Sequence of chain 7.GA:
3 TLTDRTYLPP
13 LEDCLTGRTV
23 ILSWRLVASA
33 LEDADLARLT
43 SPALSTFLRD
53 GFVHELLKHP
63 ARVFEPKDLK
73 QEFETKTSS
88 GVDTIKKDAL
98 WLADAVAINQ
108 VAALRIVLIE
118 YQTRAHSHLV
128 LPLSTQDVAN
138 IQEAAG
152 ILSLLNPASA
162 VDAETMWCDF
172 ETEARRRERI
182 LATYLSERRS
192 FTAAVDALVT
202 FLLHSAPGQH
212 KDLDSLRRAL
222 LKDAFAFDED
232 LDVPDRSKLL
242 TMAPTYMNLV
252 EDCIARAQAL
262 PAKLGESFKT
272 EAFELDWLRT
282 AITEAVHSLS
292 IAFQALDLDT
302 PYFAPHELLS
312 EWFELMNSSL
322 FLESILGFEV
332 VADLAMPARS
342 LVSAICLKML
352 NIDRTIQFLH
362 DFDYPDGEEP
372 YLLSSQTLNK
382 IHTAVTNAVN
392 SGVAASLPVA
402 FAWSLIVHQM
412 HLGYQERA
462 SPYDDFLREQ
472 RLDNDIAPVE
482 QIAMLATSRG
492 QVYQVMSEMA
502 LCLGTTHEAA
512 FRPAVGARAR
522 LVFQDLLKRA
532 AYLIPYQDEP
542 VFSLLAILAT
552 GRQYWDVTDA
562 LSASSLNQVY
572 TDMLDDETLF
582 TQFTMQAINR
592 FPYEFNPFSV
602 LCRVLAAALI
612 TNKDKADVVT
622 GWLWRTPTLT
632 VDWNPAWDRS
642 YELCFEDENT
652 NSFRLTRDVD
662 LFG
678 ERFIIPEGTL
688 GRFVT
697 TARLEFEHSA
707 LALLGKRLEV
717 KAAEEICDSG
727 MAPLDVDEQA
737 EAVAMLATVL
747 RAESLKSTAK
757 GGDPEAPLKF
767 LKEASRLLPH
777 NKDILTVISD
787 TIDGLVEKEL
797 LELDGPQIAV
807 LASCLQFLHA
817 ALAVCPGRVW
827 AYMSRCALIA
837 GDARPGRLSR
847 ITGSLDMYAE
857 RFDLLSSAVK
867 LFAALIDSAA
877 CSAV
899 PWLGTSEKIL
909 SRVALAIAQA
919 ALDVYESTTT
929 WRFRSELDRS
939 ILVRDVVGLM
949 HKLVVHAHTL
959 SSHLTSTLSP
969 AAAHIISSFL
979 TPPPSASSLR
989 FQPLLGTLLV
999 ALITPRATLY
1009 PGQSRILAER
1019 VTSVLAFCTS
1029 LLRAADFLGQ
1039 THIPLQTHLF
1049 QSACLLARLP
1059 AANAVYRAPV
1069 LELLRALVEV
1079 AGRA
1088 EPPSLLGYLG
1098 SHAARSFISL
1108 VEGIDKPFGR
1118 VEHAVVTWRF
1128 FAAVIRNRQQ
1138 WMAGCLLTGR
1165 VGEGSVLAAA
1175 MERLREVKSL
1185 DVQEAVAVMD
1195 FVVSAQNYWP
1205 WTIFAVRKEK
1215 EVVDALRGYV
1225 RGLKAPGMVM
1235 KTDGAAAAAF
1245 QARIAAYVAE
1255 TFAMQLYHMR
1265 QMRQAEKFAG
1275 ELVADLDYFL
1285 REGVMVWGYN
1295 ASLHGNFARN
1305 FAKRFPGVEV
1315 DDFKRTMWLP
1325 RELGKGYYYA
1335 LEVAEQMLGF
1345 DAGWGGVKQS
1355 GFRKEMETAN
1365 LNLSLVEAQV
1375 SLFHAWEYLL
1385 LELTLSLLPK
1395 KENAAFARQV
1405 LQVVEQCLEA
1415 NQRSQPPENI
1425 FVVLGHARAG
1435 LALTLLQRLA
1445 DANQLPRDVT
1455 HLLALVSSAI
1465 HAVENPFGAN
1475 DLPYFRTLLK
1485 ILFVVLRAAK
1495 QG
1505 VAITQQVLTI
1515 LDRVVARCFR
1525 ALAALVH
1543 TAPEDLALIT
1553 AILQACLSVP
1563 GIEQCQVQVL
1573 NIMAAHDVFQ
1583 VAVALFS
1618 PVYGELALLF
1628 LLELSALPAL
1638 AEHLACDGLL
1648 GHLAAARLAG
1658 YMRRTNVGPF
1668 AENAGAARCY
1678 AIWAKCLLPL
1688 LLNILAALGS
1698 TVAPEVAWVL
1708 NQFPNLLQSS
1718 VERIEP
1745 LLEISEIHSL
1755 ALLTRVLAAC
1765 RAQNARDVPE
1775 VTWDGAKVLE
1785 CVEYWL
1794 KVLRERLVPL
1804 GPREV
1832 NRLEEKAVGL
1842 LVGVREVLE

Binding-site contacts:
Ligand atom CA contacts residue TYR537 of chain 7.GA at 4.5 Å (hydrophobic).
Ligand atom CE1 contacts residue LEU413 of chain 7.GA at 4.2 Å (hydrophobic).
Ligand atom N contacts residue PRO536 of chain 7.GA at 4.2 Å.
Ligand atom CG1 contacts residue THR488 of chain 7.GA at 4.2 Å.
Ligand atom CG contacts residue TYR533 of chain 7.GA at 3.3 Å (hydrophobic).
Ligand atom CB contacts residue ILE535 of chain 7.GA at 4.2 Å (hydrophobic).
Ligand atom CB contacts residue LEU534 of chain 7.GA at 4.3 Å (hydrophobic).
Ligand atom CD contacts residue TYR537 of chain 7.GA at 4.5 Å (hydrophobic).
Ligand atom CG contacts residue PRO536 of chain 7.GA at 4.5 Å (hydrophobic).
Ligand atom CB contacts residue GLU481 of chain 7.GA at 3.6 Å.
Ligand atom CB contacts residue TYR537 of chain 7.GA at 3.0 Å (hydrophobic).
Ligand atom CD2 contacts residue THR488 of chain 7.GA at 4.2 Å.
Ligand atom CD1 contacts residue LEU413 of chain 7.GA at 4.1 Å (hydrophobic).
Ligand atom O contacts residue LEU534 of chain 7.GA at 4.3 Å.
Ligand atom CD1 contacts residue GLN538 of chain 7.GA at 3.1 Å.
Ligand atom CD2 contacts residue MET485 of chain 7.GA at 4.0 Å (hydrophobic).
Ligand atom CB contacts residue THR488 of chain 7.GA at 4.4 Å.
Ligand atom OD1 contacts residue TYR533 of chain 7.GA at 3.4 Å.
Ligand atom CA contacts residue ILE535 of chain 7.GA at 3.8 Å (hydrophobic).
Ligand atom CD1 contacts residue PHE402 of chain 7.GA at 4.0 Å (hydrophobic).
Ligand atom CD2 contacts residue ALA484 of chain 7.GA at 3.6 Å (hydrophobic).
Ligand atom CD1 contacts residue ILE535 of chain 7.GA at 4.0 Å (hydrophobic).
Ligand atom O contacts residue HIS409 of chain 7.GA at 3.6 Å.
Ligand atom CD1 contacts residue ILE535 of chain 7.GA at 4.0 Å (hydrophobic).
Ligand atom O contacts residue PRO536 of chain 7.GA at 3.8 Å.
Ligand atom NE2 contacts residue PRO536 of chain 7.GA at 4.2 Å.
Ligand atom CB contacts residue TYR533 of chain 7.GA at 3.6 Å (hydrophobic).
Ligand atom CD1 contacts residue THR488 of chain 7.GA at 4.2 Å.
Ligand atom CG contacts residue TYR537 of chain 7.GA at 3.2 Å (hydrophobic).
Ligand atom N contacts residue ILE535 of chain 7.GA at 3.7 Å.
Ligand atom C contacts residue HIS409 of chain 7.GA at 4.4 Å.
Ligand atom ND2 contacts residue TYR533 of chain 7.GA at 3.7 Å.

This small molecule binds to this protein.
Small molecule (SMILES): CC[C@H](C)[C@H](NC(=O)[C@H](CO)NC(=O)[C@H](CC(=O)O)NC(=O)[C@@H](N)CCC(=O)O)C(=O)N[C@@H](CC(C)C)C(=O)N[C@@H](CCC(N)=O)C(=O)N1CCC[C@H]1C(=O)NCC(=O)N[C@@H](C)C(=O)N[C@@H](Cc1ccccc1)C(=O)N[C@@H](CO)C(=O)N[C@@H](C)C(=O)N[C@H](C=O)CC(N)=O